Binding-site contacts:
Ligand atom C8 contacts residue VAL40 of chain 1.B at 4.3 Å (hydrophobic).
Ligand atom O3 contacts residue TRP16 of chain 1.B at 3.0 Å (h-bond).
Ligand atom C7 contacts residue ASP149 of chain 1.B at 3.7 Å.
Ligand atom C7 contacts residue TRP16 of chain 1.B at 3.3 Å (hydrophobic).
Ligand atom N2 contacts residue ASP149 of chain 1.B at 2.8 Å (salt-bridge).
Ligand atom O4 contacts residue TRP42 of chain 1.B at 4.2 Å.
Ligand atom C4 contacts residue TRP42 of chain 1.B at 4.1 Å (hydrophobic).
Ligand atom O6 contacts residue TRP42 of chain 1.B at 3.9 Å.
Ligand atom C2 contacts residue ASP149 of chain 1.B at 3.6 Å.
Ligand atom O7 contacts residue ASP149 of chain 1.B at 3.8 Å.
Ligand atom O7 contacts residue LYS150 of chain 1.B at 3.8 Å.
Ligand atom C1 contacts residue TRP152 of chain 1.B at 4.2 Å (hydrophobic).
Ligand atom O7 contacts residue VAL40 of chain 1.B at 3.6 Å.
Ligand atom C4 contacts residue ALA41 of chain 1.B at 4.1 Å (hydrophobic).
Ligand atom O7 contacts residue TRP42 of chain 1.B at 3.2 Å (h-bond).
Ligand atom C6 contacts residue THR15 of chain 1.B at 3.7 Å.
Ligand atom O7 contacts residue TRP16 of chain 1.B at 3.7 Å.
Ligand atom C3 contacts residue ASP149 of chain 1.B at 3.4 Å.
Ligand atom N2 contacts residue TRP16 of chain 1.B at 3.4 Å (h-bond).
Ligand atom C1 contacts residue TRP42 of chain 1.B at 4.0 Å (hydrophobic).
Ligand atom O5 contacts residue TRP152 of chain 1.B at 3.8 Å.
Ligand atom C3 contacts residue ALA41 of chain 1.B at 4.1 Å (hydrophobic).
Ligand atom C2 contacts residue TRP42 of chain 1.B at 4.2 Å (hydrophobic).
Ligand atom C3 contacts residue TRP16 of chain 1.B at 4.0 Å (hydrophobic).
Ligand atom O7 contacts residue ALA41 of chain 1.B at 3.2 Å (h-bond).
Ligand atom O6 contacts residue ASP149 of chain 1.B at 3.7 Å.
Ligand atom O6 contacts residue THR15 of chain 1.B at 3.7 Å.
Ligand atom O4 contacts residue ALA41 of chain 1.B at 3.4 Å.
Ligand atom C6 contacts residue TRP152 of chain 1.B at 3.8 Å (hydrophobic).
Ligand atom O5 contacts residue TRP42 of chain 1.B at 4.0 Å.
Ligand atom O3 contacts residue TRP42 of chain 1.B at 3.9 Å.
Ligand atom C5 contacts residue TRP42 of chain 1.B at 3.6 Å (hydrophobic).
Ligand atom O3 contacts residue ASP149 of chain 1.B at 3.4 Å.
Ligand atom C2 contacts residue TRP16 of chain 1.B at 4.1 Å (hydrophobic).
Ligand atom C5 contacts residue TRP152 of chain 1.B at 3.8 Å (hydrophobic).
Ligand atom C8 contacts residue TRP16 of chain 1.B at 3.5 Å (hydrophobic).
Ligand atom C5 contacts residue ALA41 of chain 1.B at 4.2 Å (hydrophobic).
Ligand atom C8 contacts residue TYR22 of chain 1.B at 3.5 Å (hydrophobic).
Ligand atom C7 contacts residue VAL40 of chain 1.B at 4.3 Å (hydrophobic).
Ligand atom C6 contacts residue TRP42 of chain 1.B at 3.6 Å (hydrophobic).

A small-molecule ligand and the protein it binds are described below.
Small molecule (SMILES): CC(=O)N[C@@H]1[C@@H](O)[C@H](O[C@@H]2O[C@H](CO)[C@@H](O[C@@H]3O[C@H](CO)[C@@H](O)[C@H](O)[C@H]3NC(C)=O)[C@H](O)[C@H]2NC(C)=O)[C@@H](CO)O[C@H]1O

Sequence of chain 1.B:
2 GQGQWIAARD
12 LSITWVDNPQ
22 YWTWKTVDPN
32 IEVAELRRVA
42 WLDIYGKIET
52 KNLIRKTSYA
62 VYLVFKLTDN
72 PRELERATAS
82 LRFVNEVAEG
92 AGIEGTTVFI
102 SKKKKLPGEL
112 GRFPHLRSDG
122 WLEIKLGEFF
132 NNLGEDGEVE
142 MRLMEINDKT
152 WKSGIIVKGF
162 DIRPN